Sequence of chain 1.A:
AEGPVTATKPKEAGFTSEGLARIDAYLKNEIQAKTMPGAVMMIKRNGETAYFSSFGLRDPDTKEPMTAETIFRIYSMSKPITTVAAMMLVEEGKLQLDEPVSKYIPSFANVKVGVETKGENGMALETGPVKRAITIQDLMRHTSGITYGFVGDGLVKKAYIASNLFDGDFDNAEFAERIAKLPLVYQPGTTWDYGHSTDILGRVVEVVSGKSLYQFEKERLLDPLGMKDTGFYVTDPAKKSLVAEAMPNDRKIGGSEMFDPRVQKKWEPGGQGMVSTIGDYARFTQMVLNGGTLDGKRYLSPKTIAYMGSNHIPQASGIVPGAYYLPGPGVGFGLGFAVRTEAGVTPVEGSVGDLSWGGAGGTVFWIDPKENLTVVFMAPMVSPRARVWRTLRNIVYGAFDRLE

Binding-site contacts:
Ligand atom C16 contacts residue GLN296 of chain 1.A at 3.0 Å.
Ligand atom C15 contacts residue PHE174 of chain 1.A at 3.2 Å (hydrophobic).
Ligand atom O4A contacts residue GLY383 of chain 1.A at 3.7 Å.
Ligand atom O4B contacts residue ARG409 of chain 1.A at 2.4 Å (salt-bridge).
Ligand atom S1 contacts residue PHE174 of chain 1.A at 3.6 Å.
Ligand atom C15 contacts residue GLN296 of chain 1.A at 3.2 Å.
Ligand atom C3' contacts residue ARG409 of chain 1.A at 3.9 Å.
Ligand atom O9 contacts residue ALA384 of chain 1.A at 2.9 Å (h-bond).
Ligand atom C16 contacts residue PHE174 of chain 1.A at 3.5 Å (hydrophobic).
Ligand atom O4A contacts residue ALA384 of chain 1.A at 3.6 Å (h-bond).
Ligand atom C13 contacts residue TYR99 of chain 1.A at 3.5 Å (hydrophobic).
Ligand atom C17 contacts residue GLN296 of chain 1.A at 3.5 Å.
Ligand atom C13 contacts residue ILE277 of chain 1.A at 3.4 Å (hydrophobic).
Ligand atom C4 contacts residue ARG409 of chain 1.A at 3.6 Å.
Ligand atom C14 contacts residue ILE277 of chain 1.A at 3.9 Å (hydrophobic).
Ligand atom C6 contacts residue TYR218 of chain 1.A at 3.5 Å (hydrophobic).
Ligand atom O12 contacts residue TYR99 of chain 1.A at 3.6 Å.
Ligand atom O12 contacts residue GLN296 of chain 1.A at 3.3 Å.
Ligand atom O9 contacts residue TYR99 of chain 1.A at 3.4 Å.
Ligand atom C8 contacts residue TYR218 of chain 1.A at 3.8 Å (hydrophobic).
Ligand atom C8 contacts residue SER100 of chain 1.A at 1.4 Å.
Ligand atom C11 contacts residue TYR99 of chain 1.A at 3.9 Å (hydrophobic).
Ligand atom C2 contacts residue VAL175 of chain 1.A at 3.6 Å (hydrophobic).
Ligand atom C2 contacts residue TYR218 of chain 1.A at 3.9 Å (hydrophobic).
Ligand atom C7 contacts residue SER100 of chain 1.A at 2.5 Å.
Ligand atom C6 contacts residue SER100 of chain 1.A at 3.3 Å.
Ligand atom O12 contacts residue SER100 of chain 1.A at 3.6 Å (h-bond).
Ligand atom N5 contacts residue SER100 of chain 1.A at 3.8 Å.
Ligand atom C3' contacts residue LEU350 of chain 1.A at 3.9 Å (hydrophobic).
Ligand atom O4A contacts residue TRP413 of chain 1.A at 3.8 Å.
Ligand atom S19 contacts residue ILE277 of chain 1.A at 3.6 Å.
Ligand atom C4' contacts residue ARG409 of chain 1.A at 3.1 Å.
Ligand atom N5 contacts residue ALA384 of chain 1.A at 3.8 Å.
Ligand atom O4A contacts residue ARG409 of chain 1.A at 3.4 Å (salt-bridge).
Ligand atom S1 contacts residue VAL175 of chain 1.A at 3.7 Å.
Ligand atom N10 contacts residue ALA384 of chain 1.A at 3.7 Å.
Ligand atom C14 contacts residue PHE174 of chain 1.A at 3.9 Å (hydrophobic).
Ligand atom O9 contacts residue GLY383 of chain 1.A at 3.5 Å.
Ligand atom N10 contacts residue SER100 of chain 1.A at 3.6 Å.
Ligand atom O9 contacts residue SER100 of chain 1.A at 2.2 Å (h-bond).

A protein and the small-molecule ligand that binds it are described below.
Small molecule (SMILES): COC(=O)CC1=C(C(=O)O)N[C@@H]([C@@H](C=O)NC(=O)Cc2cccs2)SC1